A small-molecule ligand and the protein it binds are described below.
Small molecule (SMILES): CC(C)C[C@H](NC(=O)[C@H](C)NC(=O)[C@H](CC(N)=O)NC(=O)[C@H](CCC(=O)O)NC(=O)[C@@H](N)CCCCN)C(=O)N[C@@H](CC(C)C)C(=O)N[C@@H](CCCN=C(N)N)C(=O)N[C@@H](Cc1ccc(O)cc1)C(=O)N[C@@H](CC(C)C)C(=O)N[C@@H](CC(C)C)C(=O)N[C@@H](CC(=O)O)C(=O)N[C@@H](CCCCN)C(=O)N[C@H](C=O)CC(=O)O

Binding-site contacts:
Ligand atom CD2 contacts residue GLN76 of chain 1.A at 3.6 Å.
Ligand atom C contacts residue GLU227 of chain 1.A at 3.6 Å.
Ligand atom CG contacts residue GLN76 of chain 1.A at 3.9 Å.
Ligand atom OD2 contacts residue HIS73 of chain 1.A at 3.8 Å.
Ligand atom N contacts residue GLU227 of chain 1.A at 3.3 Å (salt-bridge).
Ligand atom CB contacts residue VAL59 of chain 1.A at 3.9 Å (hydrophobic).
Ligand atom O contacts residue GLU227 of chain 1.A at 3.5 Å (salt-bridge).
Ligand atom CG contacts residue ILE77 of chain 1.A at 3.7 Å (hydrophobic).
Ligand atom CD1 contacts residue PRO223 of chain 1.A at 3.5 Å (hydrophobic).
Ligand atom C contacts residue LYS63 of chain 1.A at 3.5 Å.
Ligand atom N contacts residue GLU227 of chain 1.A at 2.7 Å (salt-bridge).
Ligand atom CD1 contacts residue GLN76 of chain 1.A at 3.6 Å.
Ligand atom CA contacts residue GLU227 of chain 1.A at 3.9 Å.
Ligand atom O contacts residue VAL59 of chain 1.A at 3.9 Å.
Ligand atom CD1 contacts residue VAL59 of chain 1.A at 3.7 Å (hydrophobic).
Ligand atom CB contacts residue GLU227 of chain 1.A at 3.1 Å.
Ligand atom C contacts residue GLU227 of chain 1.A at 3.2 Å.
Ligand atom OD1 contacts residue LYS81 of chain 1.A at 2.8 Å (salt-bridge).
Ligand atom CG contacts residue GLU227 of chain 1.A at 3.6 Å.
Ligand atom CA contacts residue GLU227 of chain 1.A at 3.3 Å.
Ligand atom CA contacts residue GLU227 of chain 1.A at 3.5 Å.
Ligand atom CB contacts residue GLU227 of chain 1.A at 3.9 Å.
Ligand atom CD2 contacts residue HIS73 of chain 1.A at 3.3 Å.
Ligand atom CD2 contacts residue LYS81 of chain 1.A at 3.7 Å.
Ligand atom CD2 contacts residue LEU80 of chain 1.A at 3.9 Å (hydrophobic).
Ligand atom ND2 contacts residue ILE77 of chain 1.A at 3.7 Å.
Ligand atom CD1 contacts residue PHE68 of chain 1.A at 3.7 Å (hydrophobic).
Ligand atom ND2 contacts residue LYS81 of chain 1.A at 3.9 Å.
Ligand atom O contacts residue GLU60 of chain 1.A at 3.9 Å.
Ligand atom O contacts residue LYS63 of chain 1.A at 2.5 Å (salt-bridge).
Ligand atom CD1 contacts residue GLU227 of chain 1.A at 4.0 Å.
Ligand atom CG contacts residue HIS73 of chain 1.A at 3.6 Å.
Ligand atom C contacts residue GLU227 of chain 1.A at 3.7 Å.
Ligand atom CG contacts residue LYS81 of chain 1.A at 3.7 Å.
Ligand atom C contacts residue LYS63 of chain 1.A at 3.9 Å.
Ligand atom O contacts residue LYS63 of chain 1.A at 2.9 Å (salt-bridge).
Ligand atom CD1 contacts residue LYS63 of chain 1.A at 3.9 Å.
Ligand atom CD1 contacts residue LEU224 of chain 1.A at 3.5 Å (hydrophobic).
Ligand atom CD2 contacts residue ILE77 of chain 1.A at 3.5 Å (hydrophobic).
Ligand atom OD1 contacts residue HIS73 of chain 1.A at 2.8 Å (h-bond).

Sequence of chain 1.A:
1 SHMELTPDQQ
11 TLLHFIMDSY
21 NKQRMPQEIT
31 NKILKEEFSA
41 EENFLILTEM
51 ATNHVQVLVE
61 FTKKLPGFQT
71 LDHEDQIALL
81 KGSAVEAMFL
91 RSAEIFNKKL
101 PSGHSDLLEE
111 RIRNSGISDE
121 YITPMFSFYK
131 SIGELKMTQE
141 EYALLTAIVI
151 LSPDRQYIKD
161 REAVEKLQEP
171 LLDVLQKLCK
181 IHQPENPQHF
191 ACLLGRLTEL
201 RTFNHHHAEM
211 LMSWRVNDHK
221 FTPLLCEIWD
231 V